Binding-site contacts:
Ligand atom N3 contacts residue ILE81 of chain 1.A at 3.7 Å.
Ligand atom C4 contacts residue PHE149 of chain 1.A at 3.8 Å (hydrophobic).
Ligand atom C2 contacts residue VAL151 of chain 1.A at 3.6 Å (hydrophobic).
Ligand atom C8 contacts residue ASP148 of chain 1.A at 3.6 Å.
Ligand atom O4 contacts residue ANP1 of chain 1.B at 3.0 Å (h-bond).
Ligand atom N1 contacts residue VAL151 of chain 1.A at 3.2 Å (h-bond).
Ligand atom C9 contacts residue ASN18 of chain 1.A at 3.8 Å.
Ligand atom C19 contacts residue ANP1 of chain 1.B at 3.7 Å.
Ligand atom C3 contacts residue PHE149 of chain 1.A at 3.2 Å (hydrophobic).
Ligand atom F1 contacts residue ILE81 of chain 1.A at 3.6 Å.
Ligand atom C9 contacts residue ANP1 of chain 1.B at 3.7 Å.
Ligand atom O2 contacts residue ASP148 of chain 1.A at 2.9 Å.
Ligand atom C2 contacts residue GLY150 of chain 1.A at 3.7 Å.
Ligand atom O2 contacts residue LYS37 of chain 1.A at 3.1 Å.
Ligand atom N1 contacts residue LEU155 of chain 1.A at 3.8 Å.
Ligand atom C11 contacts residue ASP148 of chain 1.A at 3.5 Å.
Ligand atom F1 contacts residue MET83 of chain 1.A at 3.5 Å.
Ligand atom O3 contacts residue MG1 of chain 1.D at 3.5 Å.
Ligand atom C2 contacts residue SER152 of chain 1.A at 3.3 Å.
Ligand atom C19 contacts residue LYS37 of chain 1.A at 3.2 Å.
Ligand atom O1 contacts residue MET159 of chain 1.A at 3.3 Å.
Ligand atom O3 contacts residue LYS37 of chain 1.A at 3.7 Å.
Ligand atom C19 contacts residue GLY20 of chain 1.A at 3.6 Å.
Ligand atom C15 contacts residue ILE81 of chain 1.A at 3.8 Å (hydrophobic).
Ligand atom O4 contacts residue GLY20 of chain 1.A at 3.0 Å (h-bond).
Ligand atom N1 contacts residue SER152 of chain 1.A at 3.1 Å (h-bond).
Ligand atom C15 contacts residue ASP148 of chain 1.A at 3.4 Å.
Ligand atom C10 contacts residue ASP148 of chain 1.A at 3.4 Å.
Ligand atom F1 contacts residue ASP148 of chain 1.A at 3.2 Å.
Ligand atom C12 contacts residue ASP148 of chain 1.A at 3.7 Å.
Ligand atom C11 contacts residue PHE149 of chain 1.A at 3.4 Å (hydrophobic).
Ligand atom C5 contacts residue PHE149 of chain 1.A at 3.4 Å (hydrophobic).
Ligand atom N3 contacts residue ASP148 of chain 1.A at 3.6 Å.
Ligand atom C3 contacts residue LEU155 of chain 1.A at 3.7 Å (hydrophobic).
Ligand atom F1 contacts residue LYS37 of chain 1.A at 3.4 Å.
Ligand atom N1 contacts residue PHE149 of chain 1.A at 3.5 Å (h-bond).
Ligand atom C17 contacts residue VAL67 of chain 1.A at 3.5 Å (hydrophobic).
Ligand atom O4 contacts residue LYS37 of chain 1.A at 3.8 Å.
Ligand atom O4 contacts residue ASN18 of chain 1.A at 3.3 Å (h-bond).
Ligand atom C5 contacts residue LEU155 of chain 1.A at 3.8 Å (hydrophobic).

Sequence of chain 1.A:
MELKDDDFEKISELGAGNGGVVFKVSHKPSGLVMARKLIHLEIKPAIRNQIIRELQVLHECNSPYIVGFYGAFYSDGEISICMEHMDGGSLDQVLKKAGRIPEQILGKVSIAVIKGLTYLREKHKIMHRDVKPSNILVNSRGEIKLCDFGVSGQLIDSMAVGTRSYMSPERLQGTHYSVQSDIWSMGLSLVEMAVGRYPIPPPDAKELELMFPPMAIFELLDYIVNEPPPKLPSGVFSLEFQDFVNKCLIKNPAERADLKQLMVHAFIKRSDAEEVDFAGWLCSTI

The small molecule below binds the protein below.
Small molecule (SMILES): O=C(NOCCO)c1oc2ccncc2c1Nc1ccc(C2CC2)cc1F